Binding-site contacts:
Ligand atom CAL contacts residue LYS41 of chain 1.A at 3.3 Å.
Ligand atom CAE contacts residue GLU139 of chain 1.A at 3.5 Å.
Ligand atom CAF contacts residue GLU139 of chain 1.A at 3.5 Å.
Ligand atom OBD contacts residue LEU142 of chain 1.A at 3.7 Å.
Ligand atom CBQ contacts residue LEU53 of chain 1.A at 3.5 Å (hydrophobic).
Ligand atom CAY contacts residue VAL26 of chain 1.A at 3.6 Å (hydrophobic).
Ligand atom CBQ contacts residue PHE23 of chain 1.A at 3.5 Å (hydrophobic).
Ligand atom OBI contacts residue LYS41 of chain 1.A at 2.6 Å (salt-bridge).
Ligand atom OBP contacts residue GLN56 of chain 1.A at 3.7 Å.
Ligand atom CBG contacts residue LEU87 of chain 1.A at 3.7 Å (hydrophobic).
Ligand atom OAX contacts residue ASP153 of chain 1.A at 3.5 Å (salt-bridge).
Ligand atom CBO contacts residue GLU60 of chain 1.A at 3.3 Å.
Ligand atom CAJ contacts residue ALA152 of chain 1.A at 3.4 Å (hydrophobic).
Ligand atom CAP contacts residue LYS20 of chain 1.A at 3.3 Å.
Ligand atom CBQ contacts residue ILE48 of chain 1.A at 3.5 Å (hydrophobic).
Ligand atom CBE contacts residue GLU90 of chain 1.A at 3.0 Å.
Ligand atom CAN contacts residue LEU142 of chain 1.A at 3.6 Å (hydrophobic).
Ligand atom OAT contacts residue GLY21 of chain 1.A at 3.2 Å.
Ligand atom OBF contacts residue ALA92 of chain 1.A at 3.0 Å (h-bond).
Ligand atom OBI contacts residue LYS22 of chain 1.A at 3.7 Å.
Ligand atom CAN contacts residue ALA152 of chain 1.A at 3.7 Å (hydrophobic).
Ligand atom NBH contacts residue GLU60 of chain 1.A at 3.1 Å (salt-bridge).
Ligand atom OBP contacts residue LEU57 of chain 1.A at 3.1 Å (h-bond).
Ligand atom CAM contacts residue GLU96 of chain 1.A at 3.7 Å.
Ligand atom OBD contacts residue ALA39 of chain 1.A at 3.6 Å.
Ligand atom CBJ contacts residue GLU60 of chain 1.A at 3.6 Å.
Ligand atom CAB contacts residue LYS41 of chain 1.A at 3.7 Å.
Ligand atom NBH contacts residue LEU87 of chain 1.A at 3.5 Å.
Ligand atom OAT contacts residue LYS22 of chain 1.A at 3.0 Å (salt-bridge).
Ligand atom NBH contacts residue ASP153 of chain 1.A at 3.4 Å (salt-bridge).
Ligand atom CBK contacts residue LEU43 of chain 1.A at 3.7 Å (hydrophobic).
Ligand atom CBE contacts residue ALA39 of chain 1.A at 3.5 Å (hydrophobic).
Ligand atom CBE contacts residue ALA92 of chain 1.A at 3.6 Å (hydrophobic).
Ligand atom CBN contacts residue GLY155 of chain 1.A at 3.7 Å.
Ligand atom CBO contacts residue ASP153 of chain 1.A at 3.4 Å.
Ligand atom CAN contacts residue GLU139 of chain 1.A at 3.4 Å.
Ligand atom CAQ contacts residue LEU18 of chain 1.A at 3.6 Å (hydrophobic).
Ligand atom OAT contacts residue LYS41 of chain 1.A at 2.8 Å (salt-bridge).
Ligand atom CAC contacts residue LYS41 of chain 1.A at 3.6 Å.
Ligand atom CBG contacts residue ASP153 of chain 1.A at 3.7 Å.

A protein and the small-molecule ligand that binds it are described below.
Small molecule (SMILES): COc1ccc(NC(=O)Nc2ccc3c(c2)C(=O)N([C@@H](C)CO)C[C@H](C)[C@H](CN(C)Cc2ccc4c(c2)OCO4)O3)cc1

Sequence of chain 1.A:
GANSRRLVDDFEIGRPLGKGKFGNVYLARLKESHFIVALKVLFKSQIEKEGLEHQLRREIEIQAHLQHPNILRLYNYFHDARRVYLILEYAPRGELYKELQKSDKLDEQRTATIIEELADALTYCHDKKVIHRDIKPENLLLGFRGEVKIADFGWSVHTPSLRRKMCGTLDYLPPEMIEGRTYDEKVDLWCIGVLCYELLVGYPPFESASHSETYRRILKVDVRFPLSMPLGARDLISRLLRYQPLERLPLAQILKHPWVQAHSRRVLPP